Binding-site contacts:
Ligand atom C9 contacts residue LEU231 of chain 1.B at 3.7 Å (hydrophobic).
Ligand atom C30 contacts residue HIS228 of chain 1.B at 3.8 Å.
Ligand atom C36 contacts residue HIS228 of chain 1.B at 4.4 Å.
Ligand atom C0 contacts residue LEU234 of chain 1.B at 4.2 Å (hydrophobic).
Ligand atom O34 contacts residue HIS228 of chain 1.B at 4.1 Å.
Ligand atom O34 contacts residue TYR201 of chain 1.B at 3.7 Å.
Ligand atom C0 contacts residue ALA106 of chain 1.B at 4.3 Å (hydrophobic).
Ligand atom C0 contacts residue VAL200 of chain 1.B at 4.4 Å (hydrophobic).
Ligand atom C15 contacts residue GLY235 of chain 1.B at 4.2 Å.
Ligand atom N33 contacts residue HIS228 of chain 1.B at 4.0 Å.
Ligand atom O63 contacts residue LYS232 of chain 1.B at 3.1 Å.
Ligand atom C12 contacts residue LEU231 of chain 1.B at 4.2 Å (hydrophobic).
Ligand atom C18 contacts residue LYS232 of chain 1.B at 3.9 Å.
Ligand atom C40 contacts residue HIS228 of chain 1.B at 3.7 Å.
Ligand atom C0 contacts residue ARG109 of chain 1.B at 4.2 Å.
Ligand atom C40 contacts residue ILE208 of chain 1.B at 4.2 Å (hydrophobic).
Ligand atom C35 contacts residue LYS232 of chain 1.B at 4.1 Å.
Ligand atom C12 contacts residue VAL200 of chain 1.B at 4.1 Å (hydrophobic).
Ligand atom C21 contacts residue TYR201 of chain 1.B at 3.7 Å (hydrophobic).
Ligand atom C27 contacts residue HIS228 of chain 1.B at 4.2 Å.
Ligand atom C15 contacts residue LEU231 of chain 1.B at 4.1 Å (hydrophobic).
Ligand atom O34 contacts residue ALA204 of chain 1.B at 4.4 Å.
Ligand atom C0 contacts residue MET238 of chain 1.B at 3.7 Å (hydrophobic).
Ligand atom C30 contacts residue TYR201 of chain 1.B at 4.5 Å (hydrophobic).
Ligand atom C40 contacts residue MET225 of chain 1.B at 3.0 Å (hydrophobic).
Ligand atom C27 contacts residue LYS232 of chain 1.B at 4.4 Å.
Ligand atom C21 contacts residue LEU231 of chain 1.B at 4.4 Å (hydrophobic).
Ligand atom C12 contacts residue ALA197 of chain 1.B at 4.0 Å (hydrophobic).
Ligand atom C24 contacts residue ALA204 of chain 1.B at 4.0 Å (hydrophobic).
Ligand atom C35 contacts residue HIS228 of chain 1.B at 3.7 Å.
Ligand atom C37 contacts residue MET225 of chain 1.B at 4.3 Å (hydrophobic).
Ligand atom C1 contacts residue VAL200 of chain 1.B at 4.3 Å (hydrophobic).
Ligand atom C1 contacts residue MET238 of chain 1.B at 3.9 Å (hydrophobic).
Ligand atom C18 contacts residue LEU231 of chain 1.B at 3.6 Å (hydrophobic).
Ligand atom C60 contacts residue LYS232 of chain 1.B at 3.5 Å.
Ligand atom O63 contacts residue HIS228 of chain 1.B at 4.2 Å.
Ligand atom C24 contacts residue HIS228 of chain 1.B at 3.8 Å.
Ligand atom C9 contacts residue GLY235 of chain 1.B at 3.6 Å.
Ligand atom C1 contacts residue ALA197 of chain 1.B at 3.9 Å (hydrophobic).
Ligand atom C24 contacts residue LEU231 of chain 1.B at 4.0 Å (hydrophobic).

Sequence of chain 1.B:
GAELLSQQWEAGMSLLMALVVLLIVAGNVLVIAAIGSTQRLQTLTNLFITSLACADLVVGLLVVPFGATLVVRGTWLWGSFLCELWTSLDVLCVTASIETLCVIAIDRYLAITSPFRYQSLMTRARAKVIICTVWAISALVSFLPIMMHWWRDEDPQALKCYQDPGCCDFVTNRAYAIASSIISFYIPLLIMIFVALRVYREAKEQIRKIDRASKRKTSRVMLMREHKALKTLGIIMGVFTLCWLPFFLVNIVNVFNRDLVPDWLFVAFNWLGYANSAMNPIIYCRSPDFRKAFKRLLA

This protein binds this small molecule.
Small molecule (SMILES): CCCCCCCCCC(=O)N(CCO)C[C@@H](O)[C@@H](O)[C@@H](O)[C@@H](O)CO